Sequence of chain 1.A:
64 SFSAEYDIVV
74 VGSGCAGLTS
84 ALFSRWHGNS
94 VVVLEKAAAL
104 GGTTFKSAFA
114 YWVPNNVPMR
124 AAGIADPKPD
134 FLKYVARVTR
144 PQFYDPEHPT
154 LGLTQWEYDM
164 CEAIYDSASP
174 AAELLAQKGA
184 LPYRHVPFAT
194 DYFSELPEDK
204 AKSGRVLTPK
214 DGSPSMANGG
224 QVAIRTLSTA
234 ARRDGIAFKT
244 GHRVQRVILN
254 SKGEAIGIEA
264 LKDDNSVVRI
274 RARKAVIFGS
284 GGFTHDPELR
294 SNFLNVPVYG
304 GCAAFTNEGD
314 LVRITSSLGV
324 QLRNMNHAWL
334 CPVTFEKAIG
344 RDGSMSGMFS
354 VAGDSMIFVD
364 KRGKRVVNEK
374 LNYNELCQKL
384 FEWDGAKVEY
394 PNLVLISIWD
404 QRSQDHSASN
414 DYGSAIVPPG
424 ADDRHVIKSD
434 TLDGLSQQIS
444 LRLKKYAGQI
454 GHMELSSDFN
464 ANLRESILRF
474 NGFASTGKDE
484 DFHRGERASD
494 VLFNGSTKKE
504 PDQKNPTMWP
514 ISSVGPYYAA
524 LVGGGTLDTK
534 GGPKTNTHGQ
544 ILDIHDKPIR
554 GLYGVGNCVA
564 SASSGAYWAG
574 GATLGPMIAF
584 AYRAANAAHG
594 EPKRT

The small molecule below binds the protein below.
Small molecule (SMILES): O=C1C=CCCC1

Binding-site contacts:
Ligand atom C1 contacts residue TYR570 of chain 1.A at 3.3 Å (hydrophobic).
Ligand atom C6 contacts residue FAD1 of chain 1.C at 3.0 Å.
Ligand atom C1 contacts residue TYR195 of chain 1.A at 3.9 Å (hydrophobic).
Ligand atom C2 contacts residue GLY574 of chain 1.A at 4.0 Å.
Ligand atom C3 contacts residue TYR195 of chain 1.A at 4.2 Å (hydrophobic).
Ligand atom O1 contacts residue GLY573 of chain 1.A at 3.5 Å.
Ligand atom C4 contacts residue ALA111 of chain 1.A at 4.4 Å (hydrophobic).
Ligand atom C2 contacts residue GLY573 of chain 1.A at 3.7 Å.
Ligand atom O1 contacts residue ALA572 of chain 1.A at 4.2 Å.
Ligand atom O1 contacts residue ALA575 of chain 1.A at 4.4 Å.
Ligand atom O1 contacts residue FAD1 of chain 1.C at 3.3 Å (h-bond).
Ligand atom O1 contacts residue TYR195 of chain 1.A at 4.0 Å.
Ligand atom C4 contacts residue FAD1 of chain 1.C at 3.8 Å.
Ligand atom O1 contacts residue GLY574 of chain 1.A at 2.9 Å (h-bond).
Ligand atom C1 contacts residue GLY573 of chain 1.A at 4.1 Å.
Ligand atom C2 contacts residue TYR376 of chain 1.A at 3.8 Å (hydrophobic).
Ligand atom C6 contacts residue TYR570 of chain 1.A at 3.3 Å (hydrophobic).
Ligand atom C4 contacts residue PHE496 of chain 1.A at 4.3 Å (hydrophobic).
Ligand atom C3 contacts residue PHE496 of chain 1.A at 3.9 Å (hydrophobic).
Ligand atom C6 contacts residue LEU530 of chain 1.A at 4.2 Å (hydrophobic).
Ligand atom C6 contacts residue TYR376 of chain 1.A at 3.3 Å (hydrophobic).
Ligand atom C1 contacts residue TYR376 of chain 1.A at 3.2 Å (hydrophobic).
Ligand atom C5 contacts residue FAD1 of chain 1.C at 3.0 Å.
Ligand atom C2 contacts residue TYR195 of chain 1.A at 3.6 Å (hydrophobic).
Ligand atom C1 contacts residue GLY574 of chain 1.A at 3.8 Å.
Ligand atom C3 contacts residue FAD1 of chain 1.C at 3.7 Å.
Ligand atom C5 contacts residue TYR376 of chain 1.A at 4.0 Å (hydrophobic).
Ligand atom C2 contacts residue PHE496 of chain 1.A at 4.4 Å (hydrophobic).
Ligand atom C4 contacts residue TYR415 of chain 1.A at 4.1 Å (hydrophobic).
Ligand atom C1 contacts residue FAD1 of chain 1.C at 3.2 Å.
Ligand atom C2 contacts residue FAD1 of chain 1.C at 3.5 Å.
Ligand atom C4 contacts residue PHE352 of chain 1.A at 4.0 Å (hydrophobic).
Ligand atom O1 contacts residue TYR570 of chain 1.A at 2.6 Å (h-bond).
Ligand atom C3 contacts residue TYR376 of chain 1.A at 4.4 Å (hydrophobic).
Ligand atom C5 contacts residue PHE352 of chain 1.A at 3.8 Å (hydrophobic).
Ligand atom C2 contacts residue ALA113 of chain 1.A at 4.2 Å (hydrophobic).
Ligand atom O1 contacts residue TYR376 of chain 1.A at 3.3 Å (h-bond).